Sequence of chain 1.A:
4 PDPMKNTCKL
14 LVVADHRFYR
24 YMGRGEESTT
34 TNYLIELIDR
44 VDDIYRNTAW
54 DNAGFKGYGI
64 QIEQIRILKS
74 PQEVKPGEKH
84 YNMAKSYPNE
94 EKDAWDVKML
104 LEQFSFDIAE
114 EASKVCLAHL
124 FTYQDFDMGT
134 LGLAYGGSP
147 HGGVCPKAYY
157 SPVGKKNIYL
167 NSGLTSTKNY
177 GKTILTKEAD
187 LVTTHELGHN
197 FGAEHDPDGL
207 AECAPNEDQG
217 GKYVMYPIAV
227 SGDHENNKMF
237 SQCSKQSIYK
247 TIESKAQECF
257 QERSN

This small molecule binds to this protein.
Small molecule (SMILES): CC(C)C[C@H](CC(=O)NO)C(=O)N[C@H](C(=O)NC(C)C(=O)NCCN)C(C)(C)C

Binding-site contacts:
Ligand atom O3 contacts residue ASN175 of chain 1.A at 3.0 Å (h-bond).
Ligand atom N contacts residue GLU192 of chain 1.A at 2.7 Å (salt-bridge).
Ligand atom C12 contacts residue ASN175 of chain 1.A at 3.4 Å.
Ligand atom O contacts residue ZN1 of chain 1.C at 2.0 Å.
Ligand atom C8 contacts residue ILE224 of chain 1.A at 3.6 Å (hydrophobic).
Ligand atom C5 contacts residue GLY132 of chain 1.A at 3.6 Å.
Ligand atom C9 contacts residue MET131 of chain 1.A at 3.2 Å (hydrophobic).
Ligand atom O1 contacts residue GLY132 of chain 1.A at 3.8 Å.
Ligand atom O4 contacts residue ZN1 of chain 1.C at 2.2 Å.
Ligand atom O2 contacts residue ILE224 of chain 1.A at 3.6 Å.
Ligand atom C contacts residue ZN1 of chain 1.C at 2.8 Å.
Ligand atom N contacts residue GLY135 of chain 1.A at 3.5 Å (h-bond).
Ligand atom C15 contacts residue TYR176 of chain 1.A at 2.9 Å (hydrophobic).
Ligand atom O1 contacts residue LEU134 of chain 1.A at 2.9 Å (h-bond).
Ligand atom C12 contacts residue LEU134 of chain 1.A at 3.5 Å (hydrophobic).
Ligand atom C8 contacts residue PRO223 of chain 1.A at 3.4 Å (hydrophobic).
Ligand atom C2 contacts residue ALA225 of chain 1.A at 3.6 Å (hydrophobic).
Ligand atom O2 contacts residue ALA225 of chain 1.A at 2.7 Å (h-bond).
Ligand atom O contacts residue HIS201 of chain 1.A at 2.9 Å (h-bond).
Ligand atom O3 contacts residue GLY132 of chain 1.A at 3.2 Å.
Ligand atom C3 contacts residue HIS191 of chain 1.A at 3.8 Å.
Ligand atom C10 contacts residue ALA225 of chain 1.A at 3.7 Å (hydrophobic).
Ligand atom C11 contacts residue ALA225 of chain 1.A at 2.9 Å (hydrophobic).
Ligand atom C contacts residue HIS191 of chain 1.A at 3.6 Å.
Ligand atom N4 contacts residue TYR176 of chain 1.A at 3.5 Å (h-bond).
Ligand atom O3 contacts residue TYR176 of chain 1.A at 3.0 Å.
Ligand atom N1 contacts residue PRO223 of chain 1.A at 3.6 Å.
Ligand atom O1 contacts residue THR133 of chain 1.A at 3.4 Å.
Ligand atom C14 contacts residue TYR176 of chain 1.A at 3.4 Å (hydrophobic).
Ligand atom C12 contacts residue ALA225 of chain 1.A at 3.2 Å (hydrophobic).
Ligand atom N contacts residue ZN1 of chain 1.C at 3.0 Å.
Ligand atom N contacts residue HIS191 of chain 1.A at 3.5 Å (h-bond).
Ligand atom O contacts residue HIS191 of chain 1.A at 3.2 Å (h-bond).
Ligand atom C10 contacts residue GLY132 of chain 1.A at 3.8 Å.
Ligand atom O4 contacts residue HIS195 of chain 1.A at 3.0 Å (h-bond).
Ligand atom O4 contacts residue GLU192 of chain 1.A at 2.8 Å (salt-bridge).
Ligand atom O4 contacts residue HIS191 of chain 1.A at 3.1 Å (h-bond).
Ligand atom N2 contacts residue GLY132 of chain 1.A at 2.9 Å (h-bond).
Ligand atom C3 contacts residue VAL188 of chain 1.A at 3.7 Å (hydrophobic).
Ligand atom CB contacts residue GLU192 of chain 1.A at 3.6 Å.